Sequence of chain 1.D:
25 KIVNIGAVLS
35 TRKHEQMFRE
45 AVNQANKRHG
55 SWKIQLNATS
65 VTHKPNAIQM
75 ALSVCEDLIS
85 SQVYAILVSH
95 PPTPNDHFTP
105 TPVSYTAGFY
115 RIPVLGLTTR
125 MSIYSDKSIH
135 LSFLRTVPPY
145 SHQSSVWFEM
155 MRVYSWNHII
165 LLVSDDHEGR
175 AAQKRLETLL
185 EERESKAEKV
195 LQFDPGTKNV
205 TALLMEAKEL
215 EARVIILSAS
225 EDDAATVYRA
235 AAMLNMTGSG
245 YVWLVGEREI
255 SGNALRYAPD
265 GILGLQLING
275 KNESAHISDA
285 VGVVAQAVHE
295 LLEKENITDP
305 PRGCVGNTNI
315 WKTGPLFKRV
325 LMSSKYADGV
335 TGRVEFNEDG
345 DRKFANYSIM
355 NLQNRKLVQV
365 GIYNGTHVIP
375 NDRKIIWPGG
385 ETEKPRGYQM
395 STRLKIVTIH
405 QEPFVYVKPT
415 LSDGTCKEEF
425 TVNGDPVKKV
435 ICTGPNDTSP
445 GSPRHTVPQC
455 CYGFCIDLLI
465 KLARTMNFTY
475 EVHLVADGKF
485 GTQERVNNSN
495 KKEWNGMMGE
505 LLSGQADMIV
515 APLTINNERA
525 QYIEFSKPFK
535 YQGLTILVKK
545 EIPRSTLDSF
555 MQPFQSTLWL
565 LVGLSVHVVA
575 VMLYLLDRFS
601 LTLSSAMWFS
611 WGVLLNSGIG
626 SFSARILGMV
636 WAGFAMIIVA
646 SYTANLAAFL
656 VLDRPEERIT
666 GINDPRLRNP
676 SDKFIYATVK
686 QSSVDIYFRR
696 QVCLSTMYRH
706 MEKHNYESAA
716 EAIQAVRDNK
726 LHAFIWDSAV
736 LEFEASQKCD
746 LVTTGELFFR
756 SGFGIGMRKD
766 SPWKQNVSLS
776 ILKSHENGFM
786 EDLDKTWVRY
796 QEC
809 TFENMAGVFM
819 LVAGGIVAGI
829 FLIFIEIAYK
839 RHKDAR

The protein below binds the small molecule below.
Small molecule (SMILES): CC(=O)N[C@@H]1[C@@H](O)[C@H](O)[C@@H](CO)O[C@H]1O

Binding-site contacts:
Ligand atom C1 contacts residue ASN239 of chain 1.D at 1.4 Å.
Ligand atom C2 contacts residue ASN239 of chain 1.D at 2.5 Å.
Ligand atom N2 contacts residue MET237 of chain 1.D at 4.5 Å.
Ligand atom C4 contacts residue ASN239 of chain 1.D at 4.2 Å.
Ligand atom O5 contacts residue ASN239 of chain 1.D at 2.4 Å (h-bond).
Ligand atom O7 contacts residue ASN239 of chain 1.D at 3.4 Å (h-bond).
Ligand atom C7 contacts residue ASN239 of chain 1.D at 3.3 Å.
Ligand atom N2 contacts residue ASN239 of chain 1.D at 2.9 Å (h-bond).
Ligand atom C3 contacts residue ASN239 of chain 1.D at 3.8 Å.
Ligand atom C5 contacts residue ASN239 of chain 1.D at 3.7 Å.
Ligand atom C8 contacts residue MET237 of chain 1.D at 4.3 Å (hydrophobic).
Ligand atom C8 contacts residue LEU238 of chain 1.D at 4.0 Å (hydrophobic).
Ligand atom C8 contacts residue ASN239 of chain 1.D at 4.2 Å.